Binding-site contacts:
Ligand atom C4 contacts residue TRP958 of chain 1.A at 4.3 Å (hydrophobic).
Ligand atom O2 contacts residue ASN952 of chain 1.A at 3.6 Å.
Ligand atom C5 contacts residue TRP958 of chain 1.A at 4.2 Å (hydrophobic).
Ligand atom O3 contacts residue TYR916 of chain 1.A at 3.6 Å.
Ligand atom O2 contacts residue ASP917 of chain 1.A at 3.3 Å.
Ligand atom C2 contacts residue TRP958 of chain 1.A at 3.6 Å (hydrophobic).
Ligand atom C6 contacts residue TRP958 of chain 1.A at 3.6 Å (hydrophobic).
Ligand atom C3 contacts residue PRO919 of chain 1.A at 4.2 Å (hydrophobic).
Ligand atom C4 contacts residue TYR916 of chain 1.A at 4.2 Å (hydrophobic).
Ligand atom O2 contacts residue TRP958 of chain 1.A at 3.6 Å.
Ligand atom C2 contacts residue ASN952 of chain 1.A at 4.1 Å.
Ligand atom C2 contacts residue TYR916 of chain 1.A at 4.3 Å (hydrophobic).
Ligand atom O3 contacts residue ASP917 of chain 1.A at 4.0 Å.
Ligand atom C2 contacts residue ASP917 of chain 1.A at 3.6 Å.
Ligand atom C6 contacts residue TYR916 of chain 1.A at 3.7 Å (hydrophobic).
Ligand atom C5 contacts residue TYR916 of chain 1.A at 3.8 Å (hydrophobic).
Ligand atom O3 contacts residue PRO919 of chain 1.A at 3.4 Å.
Ligand atom C3 contacts residue ASN952 of chain 1.A at 4.3 Å.
Ligand atom O2 contacts residue PRO919 of chain 1.A at 3.7 Å.
Ligand atom C1 contacts residue ASP917 of chain 1.A at 3.9 Å.
Ligand atom O5 contacts residue TYR916 of chain 1.A at 3.0 Å.
Ligand atom C1 contacts residue TRP958 of chain 1.A at 3.7 Å (hydrophobic).
Ligand atom C3 contacts residue TRP958 of chain 1.A at 4.5 Å (hydrophobic).
Ligand atom C1 contacts residue TYR916 of chain 1.A at 3.9 Å (hydrophobic).
Ligand atom O3 contacts residue ASN952 of chain 1.A at 3.2 Å (h-bond).
Ligand atom O3 contacts residue TRP958 of chain 1.A at 4.2 Å.
Ligand atom O5 contacts residue TRP958 of chain 1.A at 3.5 Å.

Sequence of chain 1.A:
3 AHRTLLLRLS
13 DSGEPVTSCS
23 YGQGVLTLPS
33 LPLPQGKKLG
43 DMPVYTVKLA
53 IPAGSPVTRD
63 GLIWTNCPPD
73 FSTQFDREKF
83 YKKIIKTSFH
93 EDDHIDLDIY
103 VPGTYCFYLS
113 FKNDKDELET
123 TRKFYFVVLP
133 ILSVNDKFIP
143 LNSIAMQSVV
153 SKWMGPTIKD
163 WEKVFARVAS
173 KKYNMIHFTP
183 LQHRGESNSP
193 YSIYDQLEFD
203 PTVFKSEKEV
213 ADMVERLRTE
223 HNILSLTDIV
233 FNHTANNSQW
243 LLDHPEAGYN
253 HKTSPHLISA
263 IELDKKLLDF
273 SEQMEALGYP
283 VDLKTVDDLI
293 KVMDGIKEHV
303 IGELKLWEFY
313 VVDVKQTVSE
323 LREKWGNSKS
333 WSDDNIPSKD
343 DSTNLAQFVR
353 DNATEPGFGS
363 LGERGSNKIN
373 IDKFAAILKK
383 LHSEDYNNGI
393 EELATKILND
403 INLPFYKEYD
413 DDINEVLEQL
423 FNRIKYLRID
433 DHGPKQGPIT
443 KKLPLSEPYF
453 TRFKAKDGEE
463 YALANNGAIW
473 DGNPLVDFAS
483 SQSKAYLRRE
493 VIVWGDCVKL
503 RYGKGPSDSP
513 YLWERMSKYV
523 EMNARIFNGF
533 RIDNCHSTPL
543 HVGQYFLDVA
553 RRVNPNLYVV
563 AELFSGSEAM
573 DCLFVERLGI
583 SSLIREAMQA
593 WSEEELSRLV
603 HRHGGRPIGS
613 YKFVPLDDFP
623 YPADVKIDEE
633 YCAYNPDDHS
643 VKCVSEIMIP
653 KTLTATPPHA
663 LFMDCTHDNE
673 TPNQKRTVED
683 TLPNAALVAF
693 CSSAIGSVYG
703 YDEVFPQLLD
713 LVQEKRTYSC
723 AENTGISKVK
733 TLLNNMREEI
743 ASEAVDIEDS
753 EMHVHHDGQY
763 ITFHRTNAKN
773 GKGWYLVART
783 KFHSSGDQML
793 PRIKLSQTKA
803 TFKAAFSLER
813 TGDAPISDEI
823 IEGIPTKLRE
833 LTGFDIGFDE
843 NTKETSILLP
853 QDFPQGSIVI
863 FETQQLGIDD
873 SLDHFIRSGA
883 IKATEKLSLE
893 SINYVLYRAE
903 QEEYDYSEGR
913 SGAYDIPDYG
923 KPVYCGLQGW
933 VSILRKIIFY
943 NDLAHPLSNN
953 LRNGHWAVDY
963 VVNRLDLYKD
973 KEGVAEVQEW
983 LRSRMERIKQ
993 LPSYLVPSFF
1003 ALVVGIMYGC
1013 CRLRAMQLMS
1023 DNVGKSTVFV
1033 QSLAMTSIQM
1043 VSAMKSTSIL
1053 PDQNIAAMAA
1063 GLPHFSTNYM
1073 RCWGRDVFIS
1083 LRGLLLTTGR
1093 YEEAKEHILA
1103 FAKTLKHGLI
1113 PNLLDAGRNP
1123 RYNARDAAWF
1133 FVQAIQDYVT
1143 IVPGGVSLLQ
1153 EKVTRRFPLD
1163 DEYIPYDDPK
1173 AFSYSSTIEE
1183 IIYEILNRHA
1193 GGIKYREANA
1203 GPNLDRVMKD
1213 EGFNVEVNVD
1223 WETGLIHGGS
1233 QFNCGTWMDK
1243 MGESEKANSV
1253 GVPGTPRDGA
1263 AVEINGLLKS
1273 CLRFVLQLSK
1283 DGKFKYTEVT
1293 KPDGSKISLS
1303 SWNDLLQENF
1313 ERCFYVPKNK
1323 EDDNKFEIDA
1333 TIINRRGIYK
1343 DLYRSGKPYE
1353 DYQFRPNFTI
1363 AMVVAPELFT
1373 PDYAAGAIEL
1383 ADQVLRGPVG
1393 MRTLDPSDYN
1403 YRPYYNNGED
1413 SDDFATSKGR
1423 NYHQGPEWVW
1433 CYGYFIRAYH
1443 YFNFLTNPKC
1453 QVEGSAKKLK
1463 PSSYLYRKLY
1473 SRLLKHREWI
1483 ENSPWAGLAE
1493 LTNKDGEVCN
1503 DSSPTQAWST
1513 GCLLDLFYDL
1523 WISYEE

A protein and the small-molecule ligand that binds it are described below.
Small molecule (SMILES): OC[C@H]1O[C@H](O[C@H]2[C@H](O)[C@@H](O)[C@@H](O[C@H]3[C@H](O)[C@@H](O)[C@@H](O)O[C@@H]3CO)O[C@@H]2CO)[C@H](O)[C@@H](O)[C@@H]1O